A small-molecule ligand and the protein it binds are described below.
Small molecule (SMILES): CC(=O)N[C@@H]1[C@@H](O)[C@H](O)[C@@H](CO)O[C@H]1O

Binding-site contacts:
Ligand atom C8 contacts residue ASN122 of chain 1.C at 4.2 Å.
Ligand atom C5 contacts residue ASN122 of chain 1.C at 3.6 Å.
Ligand atom C3 contacts residue ASN122 of chain 1.C at 3.8 Å.
Ligand atom O7 contacts residue THR98 of chain 1.C at 4.3 Å.
Ligand atom C7 contacts residue ASN122 of chain 1.C at 3.6 Å.
Ligand atom C2 contacts residue ASN122 of chain 1.C at 2.5 Å.
Ligand atom O7 contacts residue GLN100 of chain 1.C at 4.1 Å.
Ligand atom C1 contacts residue ASN122 of chain 1.C at 1.4 Å.
Ligand atom O7 contacts residue ASN122 of chain 1.C at 3.8 Å.
Ligand atom O5 contacts residue ASN122 of chain 1.C at 2.3 Å (h-bond).
Ligand atom C8 contacts residue GLN100 of chain 1.C at 3.9 Å.
Ligand atom C8 contacts residue PHE121 of chain 1.C at 3.5 Å (hydrophobic).
Ligand atom C7 contacts residue PHE121 of chain 1.C at 4.3 Å (hydrophobic).
Ligand atom C8 contacts residue SER120 of chain 1.C at 3.3 Å.
Ligand atom C7 contacts residue SER120 of chain 1.C at 4.5 Å.
Ligand atom C7 contacts residue GLN100 of chain 1.C at 4.3 Å.
Ligand atom C4 contacts residue ASN122 of chain 1.C at 4.2 Å.
Ligand atom N2 contacts residue ASN122 of chain 1.C at 3.0 Å (h-bond).

Sequence of chain 1.C:
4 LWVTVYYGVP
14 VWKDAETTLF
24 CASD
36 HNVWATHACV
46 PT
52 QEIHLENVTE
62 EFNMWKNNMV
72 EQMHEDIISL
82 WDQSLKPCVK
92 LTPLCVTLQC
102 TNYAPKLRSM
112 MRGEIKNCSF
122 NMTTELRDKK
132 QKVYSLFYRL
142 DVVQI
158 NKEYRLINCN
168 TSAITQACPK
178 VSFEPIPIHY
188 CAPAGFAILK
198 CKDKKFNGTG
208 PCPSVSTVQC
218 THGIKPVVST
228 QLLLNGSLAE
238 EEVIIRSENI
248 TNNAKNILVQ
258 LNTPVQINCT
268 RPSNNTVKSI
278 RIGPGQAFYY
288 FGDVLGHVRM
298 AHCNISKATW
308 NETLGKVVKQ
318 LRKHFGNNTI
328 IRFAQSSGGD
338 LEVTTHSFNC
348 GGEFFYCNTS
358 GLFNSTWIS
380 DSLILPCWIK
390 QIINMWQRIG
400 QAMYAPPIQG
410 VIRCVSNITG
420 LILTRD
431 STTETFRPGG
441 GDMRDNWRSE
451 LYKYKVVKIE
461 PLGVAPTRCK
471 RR